Binding-site contacts:
Ligand atom C4 contacts residue GLN625 of chain 1.D at 3.6 Å.
Ligand atom O4 contacts residue GLN625 of chain 1.D at 3.0 Å (h-bond).
Ligand atom O6A contacts residue LEU762 of chain 1.D at 3.4 Å.
Ligand atom C5 contacts residue GLN625 of chain 1.D at 3.8 Å.
Ligand atom O1 contacts residue ASP439 of chain 1.D at 2.5 Å (salt-bridge).
Ligand atom O3 contacts residue LEU762 of chain 1.D at 3.7 Å.
Ligand atom C3 contacts residue ARG627 of chain 1.D at 3.5 Å.
Ligand atom O2 contacts residue ARG288 of chain 1.A at 3.9 Å.
Ligand atom C6 contacts residue HIS614 of chain 1.D at 3.9 Å.
Ligand atom O6B contacts residue ARG627 of chain 1.D at 3.6 Å (salt-bridge).
Ligand atom O5 contacts residue ARG613 of chain 1.D at 3.2 Å (salt-bridge).
Ligand atom O2 contacts residue LEU433 of chain 1.D at 3.7 Å.
Ligand atom O6B contacts residue TYR437 of chain 1.D at 3.6 Å.
Ligand atom O4 contacts residue GLN667 of chain 1.D at 3.6 Å.
Ligand atom C2 contacts residue ARG613 of chain 1.D at 3.8 Å.
Ligand atom C6 contacts residue TYR437 of chain 1.D at 3.4 Å (hydrophobic).
Ligand atom C6 contacts residue PRO666 of chain 1.D at 3.5 Å (hydrophobic).
Ligand atom C4 contacts residue TYR437 of chain 1.D at 3.3 Å (hydrophobic).
Ligand atom O6B contacts residue HIS614 of chain 1.D at 2.7 Å (h-bond).
Ligand atom C6 contacts residue ARG613 of chain 1.D at 3.8 Å.
Ligand atom C3 contacts residue GLN625 of chain 1.D at 3.6 Å.
Ligand atom O5 contacts residue TYR437 of chain 1.D at 4.0 Å.
Ligand atom O5 contacts residue ASP439 of chain 1.D at 3.9 Å.
Ligand atom O3 contacts residue HIS761 of chain 1.D at 3.9 Å.
Ligand atom O4 contacts residue ARG627 of chain 1.D at 3.4 Å (salt-bridge).
Ligand atom C6 contacts residue GLU566 of chain 1.D at 3.2 Å.
Ligand atom C6 contacts residue GLN667 of chain 1.D at 3.5 Å.
Ligand atom C6 contacts residue ARG627 of chain 1.D at 3.7 Å.
Ligand atom O3 contacts residue ARG627 of chain 1.D at 3.0 Å (salt-bridge).
Ligand atom C2 contacts residue TYR437 of chain 1.D at 3.9 Å (hydrophobic).
Ligand atom C1 contacts residue ASP439 of chain 1.D at 3.5 Å.
Ligand atom O6A contacts residue GLU566 of chain 1.D at 2.7 Å (salt-bridge).
Ligand atom C5 contacts residue TYR437 of chain 1.D at 3.3 Å (hydrophobic).
Ligand atom C4 contacts residue ARG627 of chain 1.D at 4.0 Å.
Ligand atom O1 contacts residue ALA623 of chain 1.D at 3.5 Å.
Ligand atom C1 contacts residue ARG613 of chain 1.D at 3.9 Å.
Ligand atom O6A contacts residue ARG627 of chain 1.D at 3.6 Å (salt-bridge).
Ligand atom O6B contacts residue GLU566 of chain 1.D at 3.0 Å (salt-bridge).
Ligand atom C6 contacts residue VAL670 of chain 1.D at 3.9 Å (hydrophobic).
Ligand atom O6B contacts residue ARG613 of chain 1.D at 2.9 Å (salt-bridge).

Sequence of chain 1.A:
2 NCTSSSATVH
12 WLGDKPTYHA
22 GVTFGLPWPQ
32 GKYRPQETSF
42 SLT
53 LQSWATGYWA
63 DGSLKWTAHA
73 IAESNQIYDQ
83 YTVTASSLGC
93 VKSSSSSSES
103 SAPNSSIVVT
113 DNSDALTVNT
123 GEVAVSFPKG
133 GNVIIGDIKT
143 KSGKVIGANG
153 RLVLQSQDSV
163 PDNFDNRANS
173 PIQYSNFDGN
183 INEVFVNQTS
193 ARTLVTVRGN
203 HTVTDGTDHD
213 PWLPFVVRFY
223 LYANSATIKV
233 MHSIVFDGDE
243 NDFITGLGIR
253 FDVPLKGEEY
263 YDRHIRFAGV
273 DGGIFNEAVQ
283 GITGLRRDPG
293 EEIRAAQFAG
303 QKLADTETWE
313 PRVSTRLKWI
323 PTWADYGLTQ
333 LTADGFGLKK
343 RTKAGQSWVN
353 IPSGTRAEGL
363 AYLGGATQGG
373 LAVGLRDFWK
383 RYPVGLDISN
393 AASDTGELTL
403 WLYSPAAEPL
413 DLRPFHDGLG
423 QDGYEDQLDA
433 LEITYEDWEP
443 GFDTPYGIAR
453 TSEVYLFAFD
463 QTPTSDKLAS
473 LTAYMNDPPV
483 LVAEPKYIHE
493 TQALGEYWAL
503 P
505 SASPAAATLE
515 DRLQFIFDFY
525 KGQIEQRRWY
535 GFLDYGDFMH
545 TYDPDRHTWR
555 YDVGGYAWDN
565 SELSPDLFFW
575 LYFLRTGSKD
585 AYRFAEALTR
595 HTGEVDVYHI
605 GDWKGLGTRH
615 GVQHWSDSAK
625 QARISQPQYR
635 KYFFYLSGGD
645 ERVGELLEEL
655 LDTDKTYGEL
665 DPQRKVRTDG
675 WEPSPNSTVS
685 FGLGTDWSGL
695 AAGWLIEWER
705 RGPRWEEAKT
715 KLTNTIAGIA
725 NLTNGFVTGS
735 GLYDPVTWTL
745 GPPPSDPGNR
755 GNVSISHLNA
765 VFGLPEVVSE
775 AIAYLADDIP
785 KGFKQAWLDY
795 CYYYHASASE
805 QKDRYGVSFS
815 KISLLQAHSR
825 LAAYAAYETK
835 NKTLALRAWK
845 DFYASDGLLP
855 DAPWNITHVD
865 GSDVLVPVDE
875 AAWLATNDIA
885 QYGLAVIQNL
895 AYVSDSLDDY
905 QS

Sequence of chain 1.D:
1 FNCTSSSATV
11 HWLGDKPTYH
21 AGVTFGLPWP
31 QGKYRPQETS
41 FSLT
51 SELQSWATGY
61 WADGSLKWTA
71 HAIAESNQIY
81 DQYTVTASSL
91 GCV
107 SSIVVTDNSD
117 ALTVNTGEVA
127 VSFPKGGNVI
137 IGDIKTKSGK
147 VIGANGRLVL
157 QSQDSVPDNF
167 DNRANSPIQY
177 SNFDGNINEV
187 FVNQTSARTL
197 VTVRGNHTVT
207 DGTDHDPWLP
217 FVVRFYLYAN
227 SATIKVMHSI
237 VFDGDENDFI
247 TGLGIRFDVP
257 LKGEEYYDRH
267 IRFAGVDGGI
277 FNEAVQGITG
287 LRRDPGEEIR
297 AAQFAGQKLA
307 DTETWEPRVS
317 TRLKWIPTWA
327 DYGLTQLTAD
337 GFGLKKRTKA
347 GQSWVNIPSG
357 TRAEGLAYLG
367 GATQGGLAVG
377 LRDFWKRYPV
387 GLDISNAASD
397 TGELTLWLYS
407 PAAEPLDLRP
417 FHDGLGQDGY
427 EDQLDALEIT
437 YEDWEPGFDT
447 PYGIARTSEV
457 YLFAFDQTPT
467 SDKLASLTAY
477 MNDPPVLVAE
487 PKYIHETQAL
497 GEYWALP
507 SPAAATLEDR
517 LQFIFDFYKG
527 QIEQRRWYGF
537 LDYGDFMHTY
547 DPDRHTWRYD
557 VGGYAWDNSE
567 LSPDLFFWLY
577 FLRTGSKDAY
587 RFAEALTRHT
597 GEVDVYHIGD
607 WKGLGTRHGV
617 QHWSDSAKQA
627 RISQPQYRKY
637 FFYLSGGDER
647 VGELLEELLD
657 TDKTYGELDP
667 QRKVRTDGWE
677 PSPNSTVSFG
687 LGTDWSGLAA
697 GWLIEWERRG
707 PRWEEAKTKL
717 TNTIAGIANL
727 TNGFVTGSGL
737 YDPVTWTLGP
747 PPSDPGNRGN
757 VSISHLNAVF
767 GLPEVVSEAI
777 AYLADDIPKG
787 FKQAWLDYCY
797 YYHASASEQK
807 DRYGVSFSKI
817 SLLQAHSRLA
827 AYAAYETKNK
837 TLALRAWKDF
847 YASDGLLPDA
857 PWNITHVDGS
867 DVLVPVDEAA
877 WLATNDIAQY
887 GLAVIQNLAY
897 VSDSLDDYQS

A small-molecule ligand and the protein it binds are described below.
Small molecule (SMILES): C[C@@H]1O[C@@H](O)[C@H](O[C@H]2OC(C(=O)O)=C[C@H](O)[C@H]2O)[C@H](O)[C@H]1O